Binding-site contacts:
Ligand atom O11 contacts residue PHE419 of chain 1.A at 3.4 Å (h-bond).
Ligand atom C4 contacts residue PHE419 of chain 1.A at 3.9 Å (hydrophobic).
Ligand atom C8 contacts residue PHE381 of chain 1.A at 3.8 Å (hydrophobic).
Ligand atom O11 contacts residue PHE381 of chain 1.A at 3.5 Å.
Ligand atom C10 contacts residue PHE419 of chain 1.A at 3.9 Å (hydrophobic).
Ligand atom C14 contacts residue PHE381 of chain 1.A at 3.7 Å (hydrophobic).
Ligand atom O11 contacts residue CO1 of chain 1.C at 2.4 Å.
Ligand atom O9 contacts residue PHE419 of chain 1.A at 3.8 Å.
Ligand atom C4 contacts residue HIS308 of chain 1.A at 3.9 Å.
Ligand atom O11 contacts residue GLU394 of chain 1.A at 3.0 Å (salt-bridge).
Ligand atom C16 contacts residue PHE381 of chain 1.A at 3.2 Å (hydrophobic).
Ligand atom O7 contacts residue PHE424 of chain 1.A at 3.3 Å.
Ligand atom C25 contacts residue ASN423 of chain 1.A at 3.8 Å.
Ligand atom C2 contacts residue LYS421 of chain 1.A at 3.9 Å.
Ligand atom C25 contacts residue LEU427 of chain 1.A at 3.8 Å (hydrophobic).
Ligand atom C12 contacts residue PHE419 of chain 1.A at 3.4 Å (hydrophobic).
Ligand atom C5 contacts residue PHE419 of chain 1.A at 3.8 Å (hydrophobic).
Ligand atom C12 contacts residue GLY420 of chain 1.A at 3.7 Å.
Ligand atom C13 contacts residue GLY420 of chain 1.A at 3.6 Å.
Ligand atom C17 contacts residue HIS308 of chain 1.A at 3.7 Å.
Ligand atom C1 contacts residue ASN282 of chain 1.A at 3.7 Å.
Ligand atom O9 contacts residue HIS226 of chain 1.A at 3.2 Å (h-bond).
Ligand atom O9 contacts residue HIS308 of chain 1.A at 3.4 Å (h-bond).
Ligand atom O11 contacts residue HIS308 of chain 1.A at 3.7 Å.
Ligand atom C17 contacts residue PHE381 of chain 1.A at 3.4 Å (hydrophobic).
Ligand atom C8 contacts residue PHE419 of chain 1.A at 3.4 Å (hydrophobic).
Ligand atom C13 contacts residue PHE381 of chain 1.A at 3.8 Å (hydrophobic).
Ligand atom C15 contacts residue PHE381 of chain 1.A at 3.5 Å (hydrophobic).
Ligand atom C2 contacts residue SER267 of chain 1.A at 3.9 Å.
Ligand atom C31 contacts residue PHE424 of chain 1.A at 3.7 Å (hydrophobic).
Ligand atom C12 contacts residue PHE381 of chain 1.A at 3.5 Å (hydrophobic).
Ligand atom C12 contacts residue GLN379 of chain 1.A at 3.9 Å.
Ligand atom C14 contacts residue PHE424 of chain 1.A at 3.9 Å (hydrophobic).
Ligand atom O9 contacts residue CO1 of chain 1.C at 2.2 Å.
Ligand atom C3 contacts residue PRO280 of chain 1.A at 3.9 Å (hydrophobic).
Ligand atom C5 contacts residue CO1 of chain 1.C at 3.8 Å.
Ligand atom C8 contacts residue CO1 of chain 1.C at 3.3 Å.
Ligand atom C10 contacts residue PHE381 of chain 1.A at 3.2 Å (hydrophobic).
Ligand atom C4 contacts residue CO1 of chain 1.C at 3.2 Å.
Ligand atom C27 contacts residue MET335 of chain 1.A at 3.7 Å (hydrophobic).

Sequence of chain 1.A:
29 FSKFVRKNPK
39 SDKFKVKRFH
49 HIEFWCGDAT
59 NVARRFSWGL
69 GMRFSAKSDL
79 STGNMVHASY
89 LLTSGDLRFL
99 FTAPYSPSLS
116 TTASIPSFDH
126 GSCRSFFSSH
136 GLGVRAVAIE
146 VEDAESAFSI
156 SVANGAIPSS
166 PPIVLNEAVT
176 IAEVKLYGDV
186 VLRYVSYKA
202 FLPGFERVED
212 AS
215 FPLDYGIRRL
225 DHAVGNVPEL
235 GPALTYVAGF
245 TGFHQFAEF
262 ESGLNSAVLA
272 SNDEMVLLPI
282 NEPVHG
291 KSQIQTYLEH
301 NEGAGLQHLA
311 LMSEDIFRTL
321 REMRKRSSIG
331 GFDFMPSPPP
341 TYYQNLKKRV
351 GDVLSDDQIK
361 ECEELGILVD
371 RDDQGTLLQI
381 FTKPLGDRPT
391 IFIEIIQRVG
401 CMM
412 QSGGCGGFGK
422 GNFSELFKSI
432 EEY

The small molecule below binds the protein below.
Small molecule (SMILES): Cc1ccccc1-n1c(=O)c2c(C)c(C(=O)C3=C(O)CCCC3=O)ccc2n(C)c1=O